This protein binds this small molecule.
Small molecule (SMILES): CC(C)=CCC/C(C)=C\CNCCNC1C2CC3CC(C2)CC1C3

Binding-site contacts:
Ligand atom CAT contacts residue FPS1 of chain 1.E at 4.0 Å.
Ligand atom CAF contacts residue FPS1 of chain 1.E at 4.0 Å.
Ligand atom CAA contacts residue VAL168 of chain 1.A at 3.8 Å (hydrophobic).
Ligand atom CAB contacts residue PHE42 of chain 1.A at 3.5 Å (hydrophobic).
Ligand atom NAP contacts residue VAL164 of chain 1.A at 3.3 Å (h-bond).
Ligand atom CAL contacts residue FPS1 of chain 1.E at 3.8 Å.
Ligand atom CAO contacts residue ASN204 of chain 1.A at 3.8 Å.
Ligand atom CAA contacts residue PHE60 of chain 1.A at 3.3 Å (hydrophobic).
Ligand atom CAJ contacts residue VAL168 of chain 1.A at 3.8 Å (hydrophobic).
Ligand atom CAR contacts residue VAL168 of chain 1.A at 3.6 Å (hydrophobic).
Ligand atom NAP contacts residue ASP68 of chain 1.A at 3.2 Å (salt-bridge).
Ligand atom CAR contacts residue TYR61 of chain 1.A at 3.8 Å (hydrophobic).
Ligand atom CAW contacts residue GLN201 of chain 1.A at 3.2 Å.
Ligand atom CAB contacts residue FPS1 of chain 1.E at 3.6 Å.
Ligand atom CAO contacts residue LEU200 of chain 1.A at 4.0 Å (hydrophobic).
Ligand atom CAM contacts residue FPS1 of chain 1.E at 4.0 Å.
Ligand atom CAA contacts residue TYR61 of chain 1.A at 3.8 Å (hydrophobic).
Ligand atom CAI contacts residue VAL164 of chain 1.A at 3.5 Å (hydrophobic).
Ligand atom CAD contacts residue VAL168 of chain 1.A at 3.7 Å (hydrophobic).
Ligand atom CAG contacts residue LEU64 of chain 1.A at 4.0 Å (hydrophobic).
Ligand atom CAV contacts residue GLN201 of chain 1.A at 4.0 Å.
Ligand atom NAQ contacts residue GLN201 of chain 1.A at 3.5 Å (h-bond).
Ligand atom CAK contacts residue FPS1 of chain 1.E at 4.1 Å.
Ligand atom CAX contacts residue GLN201 of chain 1.A at 2.9 Å.
Ligand atom CAB contacts residue TYR61 of chain 1.A at 3.8 Å (hydrophobic).
Ligand atom CAI contacts residue GLN201 of chain 1.A at 3.4 Å.
Ligand atom CAE contacts residue VAL164 of chain 1.A at 3.7 Å (hydrophobic).
Ligand atom CAM contacts residue GLN201 of chain 1.A at 4.0 Å.
Ligand atom CAG contacts residue VAL164 of chain 1.A at 4.0 Å (hydrophobic).
Ligand atom CAH contacts residue VAL164 of chain 1.A at 4.0 Å (hydrophobic).
Ligand atom CAE contacts residue VAL168 of chain 1.A at 4.1 Å (hydrophobic).
Ligand atom CAU contacts residue LEU200 of chain 1.A at 4.1 Å (hydrophobic).
Ligand atom CAH contacts residue ASP68 of chain 1.A at 3.0 Å.
Ligand atom CAB contacts residue VAL168 of chain 1.A at 4.1 Å (hydrophobic).
Ligand atom CAG contacts residue ASP68 of chain 1.A at 3.6 Å.
Ligand atom CAA contacts residue VAL57 of chain 1.A at 4.1 Å (hydrophobic).
Ligand atom CAC contacts residue TYR61 of chain 1.A at 4.1 Å (hydrophobic).
Ligand atom CAF contacts residue TYR61 of chain 1.A at 3.3 Å (hydrophobic).
Ligand atom CAD contacts residue TYR61 of chain 1.A at 3.6 Å (hydrophobic).
Ligand atom CAO contacts residue GLN201 of chain 1.A at 3.2 Å.

Sequence of chain 1.A:
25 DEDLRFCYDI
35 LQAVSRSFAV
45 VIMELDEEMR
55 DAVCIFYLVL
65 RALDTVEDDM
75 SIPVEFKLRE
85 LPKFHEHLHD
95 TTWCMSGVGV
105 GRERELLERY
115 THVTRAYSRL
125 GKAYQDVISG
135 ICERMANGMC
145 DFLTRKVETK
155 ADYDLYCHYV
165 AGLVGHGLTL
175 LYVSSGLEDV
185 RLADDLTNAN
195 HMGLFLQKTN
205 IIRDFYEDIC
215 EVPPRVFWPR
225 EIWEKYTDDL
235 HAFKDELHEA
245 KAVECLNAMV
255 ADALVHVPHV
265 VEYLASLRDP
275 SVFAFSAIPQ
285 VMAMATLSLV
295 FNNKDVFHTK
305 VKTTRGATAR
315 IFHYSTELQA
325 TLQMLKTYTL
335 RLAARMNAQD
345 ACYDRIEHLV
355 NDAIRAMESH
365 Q